This protein binds this small molecule.
Small molecule (SMILES): C#CCCCC(=O)N[C@@H](Cc1ccccc1)C(=O)N[C@@H](CC(C)C)B(O)O

Sequence of chain 1.Z:
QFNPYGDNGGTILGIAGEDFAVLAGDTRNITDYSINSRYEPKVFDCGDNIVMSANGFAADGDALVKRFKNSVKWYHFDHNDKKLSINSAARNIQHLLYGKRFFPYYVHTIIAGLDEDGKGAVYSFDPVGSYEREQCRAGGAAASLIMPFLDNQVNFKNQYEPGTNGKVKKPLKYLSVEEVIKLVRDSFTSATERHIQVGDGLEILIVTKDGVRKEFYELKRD

Sequence of chain 1.Y:
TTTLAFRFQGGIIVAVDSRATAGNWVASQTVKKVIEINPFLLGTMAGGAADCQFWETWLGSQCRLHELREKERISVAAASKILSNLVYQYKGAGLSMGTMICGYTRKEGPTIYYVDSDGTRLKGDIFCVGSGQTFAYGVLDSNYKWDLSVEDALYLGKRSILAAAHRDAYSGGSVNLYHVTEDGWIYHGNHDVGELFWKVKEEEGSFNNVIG

Binding-site contacts:
Ligand atom C7 contacts residue ALA49 of chain 1.Y at 4.1 Å (hydrophobic).
Ligand atom N20 contacts residue GLY47 of chain 1.Y at 2.8 Å (h-bond).
Ligand atom O27 contacts residue GLY47 of chain 1.Y at 3.1 Å (h-bond).
Ligand atom O8 contacts residue GLY48 of chain 1.Y at 4.0 Å.
Ligand atom C2 contacts residue THR21 of chain 1.Y at 3.7 Å.
Ligand atom C21 contacts residue THR1 of chain 1.Y at 2.4 Å.
Ligand atom B8 contacts residue LYS33 of chain 1.Y at 3.6 Å.
Ligand atom C10 contacts residue THR21 of chain 1.Y at 3.8 Å.
Ligand atom O27 contacts residue THR1 of chain 1.Y at 2.3 Å (h-bond).
Ligand atom C3 contacts residue THR21 of chain 1.Y at 4.0 Å.
Ligand atom C24 contacts residue MET45 of chain 1.Y at 3.8 Å (hydrophobic).
Ligand atom O28 contacts residue LYS33 of chain 1.Y at 3.9 Å.
Ligand atom O27 contacts residue ALA46 of chain 1.Y at 4.1 Å.
Ligand atom C25 contacts residue ALA49 of chain 1.Y at 3.9 Å (hydrophobic).
Ligand atom C10 contacts residue GLY47 of chain 1.Y at 3.4 Å.
Ligand atom O8 contacts residue ALA49 of chain 1.Y at 3.2 Å (h-bond).
Ligand atom N9 contacts residue THR21 of chain 1.Y at 3.0 Å (h-bond).
Ligand atom N20 contacts residue THR1 of chain 1.Y at 3.7 Å.
Ligand atom O19 contacts residue THR21 of chain 1.Y at 3.0 Å (h-bond).
Ligand atom B8 contacts residue THR1 of chain 1.Y at 1.4 Å.
Ligand atom C22 contacts residue GLY47 of chain 1.Y at 3.6 Å.
Ligand atom C11 contacts residue THR21 of chain 1.Y at 3.5 Å.
Ligand atom C24 contacts residue ALA49 of chain 1.Y at 3.8 Å (hydrophobic).
Ligand atom C25 contacts residue ALA20 of chain 1.Y at 4.0 Å (hydrophobic).
Ligand atom C22 contacts residue LYS33 of chain 1.Y at 3.8 Å.
Ligand atom C17 contacts residue THR21 of chain 1.Y at 3.6 Å.
Ligand atom O28 contacts residue THR1 of chain 1.Y at 2.2 Å (h-bond).
Ligand atom O28 contacts residue TYR170 of chain 1.Y at 3.7 Å.
Ligand atom C18 contacts residue GLY47 of chain 1.Y at 3.6 Å.
Ligand atom C23 contacts residue GLY47 of chain 1.Y at 3.5 Å.
Ligand atom C23 contacts residue ALA49 of chain 1.Y at 3.9 Å (hydrophobic).
Ligand atom C21 contacts residue LYS33 of chain 1.Y at 3.7 Å.
Ligand atom C14 contacts residue GLY47 of chain 1.Y at 4.0 Å.
Ligand atom C13 contacts residue GLY47 of chain 1.Y at 3.5 Å.
Ligand atom O19 contacts residue ALA20 of chain 1.Y at 3.2 Å.
Ligand atom C21 contacts residue GLY47 of chain 1.Y at 3.8 Å.
Ligand atom C22 contacts residue THR1 of chain 1.Y at 2.7 Å.
Ligand atom C18 contacts residue THR21 of chain 1.Y at 4.1 Å.
Ligand atom C7 contacts residue THR21 of chain 1.Y at 3.8 Å.
Ligand atom C21 contacts residue ARG19 of chain 1.Y at 4.1 Å.